Binding-site contacts:
Ligand atom O1 contacts residue PHE31 of chain 1.A at 3.4 Å.
Ligand atom N contacts residue LEU54 of chain 1.A at 4.0 Å.
Ligand atom O2 contacts residue LEU54 of chain 1.A at 4.2 Å.
Ligand atom O2 contacts residue ARG57 of chain 1.A at 2.6 Å (salt-bridge).
Ligand atom OE1 contacts residue LYS32 of chain 1.A at 3.4 Å (salt-bridge).
Ligand atom C5 contacts residue ILE50 of chain 1.A at 4.0 Å (hydrophobic).
Ligand atom C6 contacts residue LEU54 of chain 1.A at 4.4 Å (hydrophobic).
Ligand atom CA contacts residue LYS32 of chain 1.A at 4.3 Å.
Ligand atom CT contacts residue LEU54 of chain 1.A at 4.0 Å (hydrophobic).
Ligand atom N contacts residue ARG52 of chain 1.A at 4.1 Å.
Ligand atom O2 contacts residue LYS32 of chain 1.A at 3.5 Å.
Ligand atom CT contacts residue LYS32 of chain 1.A at 3.8 Å.
Ligand atom C5 contacts residue LG31 of chain 1.D at 3.8 Å.
Ligand atom O1 contacts residue ARG57 of chain 1.A at 2.8 Å (salt-bridge).
Ligand atom CB contacts residue LYS32 of chain 1.A at 3.6 Å.
Ligand atom CG contacts residue LEU28 of chain 1.A at 3.8 Å (hydrophobic).
Ligand atom N4 contacts residue LG31 of chain 1.D at 3.7 Å.
Ligand atom O2 contacts residue PRO55 of chain 1.A at 4.2 Å.
Ligand atom CG contacts residue ARG52 of chain 1.A at 4.1 Å.
Ligand atom C contacts residue ARG52 of chain 1.A at 3.8 Å.
Ligand atom C contacts residue LEU28 of chain 1.A at 4.4 Å (hydrophobic).
Ligand atom O contacts residue ARG52 of chain 1.A at 3.0 Å (salt-bridge).
Ligand atom C5 contacts residue PHE31 of chain 1.A at 4.2 Å (hydrophobic).
Ligand atom CA contacts residue ARG52 of chain 1.A at 3.5 Å.
Ligand atom C1 contacts residue LEU28 of chain 1.A at 4.2 Å (hydrophobic).
Ligand atom C contacts residue LEU54 of chain 1.A at 4.2 Å (hydrophobic).
Ligand atom C3 contacts residue ILE50 of chain 1.A at 3.9 Å (hydrophobic).
Ligand atom C2 contacts residue ILE50 of chain 1.A at 4.3 Å (hydrophobic).
Ligand atom O contacts residue LEU28 of chain 1.A at 4.3 Å.
Ligand atom N4 contacts residue ILE50 of chain 1.A at 4.1 Å.
Ligand atom C6 contacts residue PHE31 of chain 1.A at 3.7 Å (hydrophobic).
Ligand atom O1 contacts residue LYS32 of chain 1.A at 3.6 Å.
Ligand atom CB contacts residue ARG52 of chain 1.A at 4.3 Å.
Ligand atom C4 contacts residue ILE50 of chain 1.A at 3.8 Å (hydrophobic).
Ligand atom C4 contacts residue LG31 of chain 1.D at 4.1 Å.
Ligand atom N contacts residue PHE31 of chain 1.A at 4.2 Å.
Ligand atom CA contacts residue LEU54 of chain 1.A at 4.3 Å (hydrophobic).
Ligand atom O1 contacts residue LEU54 of chain 1.A at 4.1 Å.
Ligand atom CD contacts residue LYS32 of chain 1.A at 4.3 Å.
Ligand atom CT contacts residue ARG57 of chain 1.A at 3.4 Å.

Sequence of chain 1.A:
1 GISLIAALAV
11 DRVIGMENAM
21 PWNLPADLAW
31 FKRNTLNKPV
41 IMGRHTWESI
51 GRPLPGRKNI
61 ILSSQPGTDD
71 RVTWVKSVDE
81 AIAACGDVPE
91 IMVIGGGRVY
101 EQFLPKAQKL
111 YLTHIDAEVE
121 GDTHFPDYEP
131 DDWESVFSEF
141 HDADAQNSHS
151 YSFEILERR

The small molecule below binds the protein below.
Small molecule (SMILES): Nc1ccc(C(=O)N[C@@H](CCC(=O)O)C(=O)O)cc1